This protein binds this small molecule.
Small molecule (SMILES): CC(=O)N[C@@H]1[C@@H](O)[C@H](O)[C@@H](CO)O[C@H]1O

Sequence of chain 1.I:
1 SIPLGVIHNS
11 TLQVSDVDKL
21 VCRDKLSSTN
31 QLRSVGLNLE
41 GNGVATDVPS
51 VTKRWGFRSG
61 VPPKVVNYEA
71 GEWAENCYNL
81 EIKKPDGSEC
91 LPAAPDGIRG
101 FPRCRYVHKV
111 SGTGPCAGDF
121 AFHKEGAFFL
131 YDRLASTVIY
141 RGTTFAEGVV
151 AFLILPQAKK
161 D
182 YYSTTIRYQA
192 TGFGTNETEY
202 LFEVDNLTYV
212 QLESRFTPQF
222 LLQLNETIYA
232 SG

Binding-site contacts:
Ligand atom C5 contacts residue ASN9 of chain 1.I at 3.6 Å.
Ligand atom C3 contacts residue ASN9 of chain 1.I at 3.8 Å.
Ligand atom C2 contacts residue ASN9 of chain 1.I at 2.5 Å.
Ligand atom C4 contacts residue ASN9 of chain 1.I at 4.2 Å.
Ligand atom O7 contacts residue ASN9 of chain 1.I at 2.9 Å (h-bond).
Ligand atom N2 contacts residue ASN9 of chain 1.I at 2.9 Å (h-bond).
Ligand atom C7 contacts residue ASN9 of chain 1.I at 3.1 Å.
Ligand atom O5 contacts residue ASN9 of chain 1.I at 2.3 Å (h-bond).
Ligand atom C1 contacts residue ASN9 of chain 1.I at 1.4 Å.
Ligand atom C8 contacts residue ASN9 of chain 1.I at 4.3 Å.